This small molecule binds to this protein.
Small molecule (SMILES): CC(=O)N[C@H]1[C@H](O[C@H]2[C@H](O)[C@@H](NC(C)=O)CO[C@@H]2CO)O[C@H](CO)[C@@H](O)[C@@H]1O

Sequence of chain 1.A:
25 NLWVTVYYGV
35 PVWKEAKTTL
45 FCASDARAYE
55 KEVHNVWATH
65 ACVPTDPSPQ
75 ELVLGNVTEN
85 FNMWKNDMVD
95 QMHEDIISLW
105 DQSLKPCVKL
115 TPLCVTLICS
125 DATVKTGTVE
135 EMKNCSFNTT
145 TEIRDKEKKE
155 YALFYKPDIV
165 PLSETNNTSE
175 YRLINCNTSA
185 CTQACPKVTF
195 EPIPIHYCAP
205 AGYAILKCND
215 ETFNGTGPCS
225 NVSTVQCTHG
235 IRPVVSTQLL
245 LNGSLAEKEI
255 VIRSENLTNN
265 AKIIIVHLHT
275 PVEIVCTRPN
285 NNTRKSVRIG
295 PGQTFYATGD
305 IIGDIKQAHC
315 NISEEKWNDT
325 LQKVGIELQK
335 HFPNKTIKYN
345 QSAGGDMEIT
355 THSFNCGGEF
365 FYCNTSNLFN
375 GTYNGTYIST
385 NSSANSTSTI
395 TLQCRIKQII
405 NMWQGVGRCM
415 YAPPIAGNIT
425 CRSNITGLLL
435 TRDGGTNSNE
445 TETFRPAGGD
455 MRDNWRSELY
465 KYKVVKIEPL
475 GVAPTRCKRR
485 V

Binding-site contacts:
Ligand atom C1 contacts residue ASN225 of chain 1.A at 1.4 Å.
Ligand atom C1 contacts residue ASN213 of chain 1.A at 4.0 Å.
Ligand atom C5 contacts residue ASN213 of chain 1.A at 4.1 Å.
Ligand atom C5 contacts residue VAL77 of chain 1.A at 4.2 Å (hydrophobic).
Ligand atom C3 contacts residue ASN225 of chain 1.A at 3.8 Å.
Ligand atom O6 contacts residue ASN213 of chain 1.A at 3.2 Å (h-bond).
Ligand atom C5 contacts residue ASN225 of chain 1.A at 3.7 Å.
Ligand atom O5 contacts residue VAL77 of chain 1.A at 4.4 Å.
Ligand atom C2 contacts residue ASN225 of chain 1.A at 2.5 Å.
Ligand atom O7 contacts residue GLU75 of chain 1.A at 4.5 Å.
Ligand atom N2 contacts residue ASN225 of chain 1.A at 2.9 Å (h-bond).
Ligand atom O5 contacts residue ASN225 of chain 1.A at 2.4 Å (h-bond).
Ligand atom C7 contacts residue ASN225 of chain 1.A at 3.2 Å.
Ligand atom C8 contacts residue ASN225 of chain 1.A at 4.4 Å.
Ligand atom O5 contacts residue ASN213 of chain 1.A at 3.3 Å.
Ligand atom C4 contacts residue ASN225 of chain 1.A at 4.2 Å.
Ligand atom C8 contacts residue GLU75 of chain 1.A at 3.8 Å.
Ligand atom O7 contacts residue ASN225 of chain 1.A at 3.0 Å (h-bond).
Ligand atom C6 contacts residue ASN213 of chain 1.A at 3.5 Å.
Ligand atom C1 contacts residue VAL77 of chain 1.A at 4.4 Å (hydrophobic).